Sequence of chain 1.C:
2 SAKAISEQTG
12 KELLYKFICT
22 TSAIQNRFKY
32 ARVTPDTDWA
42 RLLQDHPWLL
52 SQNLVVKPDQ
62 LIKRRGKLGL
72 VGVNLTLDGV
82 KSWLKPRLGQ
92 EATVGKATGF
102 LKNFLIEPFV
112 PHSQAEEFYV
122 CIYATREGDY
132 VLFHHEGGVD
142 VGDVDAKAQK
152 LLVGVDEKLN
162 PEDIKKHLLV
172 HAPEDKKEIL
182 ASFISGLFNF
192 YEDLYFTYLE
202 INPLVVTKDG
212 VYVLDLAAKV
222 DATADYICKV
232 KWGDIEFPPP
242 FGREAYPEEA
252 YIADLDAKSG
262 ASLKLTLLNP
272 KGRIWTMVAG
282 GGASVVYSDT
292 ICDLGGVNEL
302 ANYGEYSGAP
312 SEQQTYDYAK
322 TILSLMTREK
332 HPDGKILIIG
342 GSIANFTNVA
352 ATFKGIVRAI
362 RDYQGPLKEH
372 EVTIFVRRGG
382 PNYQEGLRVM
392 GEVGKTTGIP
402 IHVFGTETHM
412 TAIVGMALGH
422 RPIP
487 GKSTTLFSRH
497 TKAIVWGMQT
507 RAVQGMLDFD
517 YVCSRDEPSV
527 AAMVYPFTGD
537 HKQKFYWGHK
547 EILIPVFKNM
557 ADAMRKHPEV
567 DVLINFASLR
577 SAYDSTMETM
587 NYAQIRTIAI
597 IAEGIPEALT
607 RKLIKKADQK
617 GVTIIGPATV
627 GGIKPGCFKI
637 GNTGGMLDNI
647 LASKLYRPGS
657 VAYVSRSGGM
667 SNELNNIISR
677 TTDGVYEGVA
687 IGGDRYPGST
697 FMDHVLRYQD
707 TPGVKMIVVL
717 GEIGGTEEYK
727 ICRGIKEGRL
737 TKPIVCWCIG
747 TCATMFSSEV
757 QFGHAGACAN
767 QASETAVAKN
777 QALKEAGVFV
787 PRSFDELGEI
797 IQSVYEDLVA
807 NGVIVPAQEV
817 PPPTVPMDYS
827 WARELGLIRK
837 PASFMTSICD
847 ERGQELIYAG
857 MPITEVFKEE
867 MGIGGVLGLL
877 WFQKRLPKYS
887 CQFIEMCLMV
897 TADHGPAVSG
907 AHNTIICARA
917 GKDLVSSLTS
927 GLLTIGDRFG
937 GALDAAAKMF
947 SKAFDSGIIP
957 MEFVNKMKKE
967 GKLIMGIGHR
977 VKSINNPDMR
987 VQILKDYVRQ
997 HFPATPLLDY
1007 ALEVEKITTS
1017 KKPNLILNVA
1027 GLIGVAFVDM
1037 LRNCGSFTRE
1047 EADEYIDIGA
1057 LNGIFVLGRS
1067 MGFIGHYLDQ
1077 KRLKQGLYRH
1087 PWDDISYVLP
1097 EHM

Binding-site contacts:
Ligand atom O5 contacts residue ARG976 of chain 1.C at 4.4 Å.
Ligand atom O5 contacts residue ACO1 of chain 1.L at 3.5 Å (h-bond).
Ligand atom O4 contacts residue VAL904 of chain 1.C at 4.4 Å.
Ligand atom O1 contacts residue ARG1065 of chain 1.C at 2.6 Å (salt-bridge).
Ligand atom O1 contacts residue PHE1061 of chain 1.C at 4.5 Å.
Ligand atom O4 contacts residue ARG1085 of chain 1.D at 4.2 Å.
Ligand atom O2 contacts residue PHE1061 of chain 1.C at 3.9 Å.
Ligand atom O4 contacts residue ARG976 of chain 1.C at 4.4 Å.
Ligand atom O3 contacts residue PHE935 of chain 1.C at 4.0 Å.
Ligand atom C4 contacts residue ACO1 of chain 1.L at 4.3 Å.
Ligand atom C1 contacts residue HIS900 of chain 1.C at 3.5 Å.
Ligand atom O2 contacts residue HIS900 of chain 1.C at 3.8 Å.
Ligand atom C3 contacts residue ACO1 of chain 1.L at 3.9 Å.
Ligand atom O2 contacts residue ARG986 of chain 1.C at 4.4 Å.
Ligand atom O2 contacts residue ARG1065 of chain 1.C at 2.7 Å (salt-bridge).
Ligand atom O2 contacts residue ACO1 of chain 1.L at 4.3 Å.
Ligand atom O1 contacts residue PHE935 of chain 1.C at 3.4 Å.
Ligand atom O1 contacts residue VAL904 of chain 1.C at 3.6 Å.
Ligand atom C2 contacts residue HIS900 of chain 1.C at 3.5 Å.
Ligand atom O3 contacts residue ACO1 of chain 1.L at 3.5 Å.
Ligand atom C1 contacts residue PHE935 of chain 1.C at 4.4 Å (hydrophobic).
Ligand atom C2 contacts residue ACO1 of chain 1.L at 4.3 Å.
Ligand atom C1 contacts residue ARG1065 of chain 1.C at 3.4 Å.
Ligand atom O1 contacts residue HIS900 of chain 1.C at 3.6 Å.

The protein below binds the small molecule below.
Small molecule (SMILES): O=C([O-])CC(=O)C(=O)O

Sequence of chain 1.D:
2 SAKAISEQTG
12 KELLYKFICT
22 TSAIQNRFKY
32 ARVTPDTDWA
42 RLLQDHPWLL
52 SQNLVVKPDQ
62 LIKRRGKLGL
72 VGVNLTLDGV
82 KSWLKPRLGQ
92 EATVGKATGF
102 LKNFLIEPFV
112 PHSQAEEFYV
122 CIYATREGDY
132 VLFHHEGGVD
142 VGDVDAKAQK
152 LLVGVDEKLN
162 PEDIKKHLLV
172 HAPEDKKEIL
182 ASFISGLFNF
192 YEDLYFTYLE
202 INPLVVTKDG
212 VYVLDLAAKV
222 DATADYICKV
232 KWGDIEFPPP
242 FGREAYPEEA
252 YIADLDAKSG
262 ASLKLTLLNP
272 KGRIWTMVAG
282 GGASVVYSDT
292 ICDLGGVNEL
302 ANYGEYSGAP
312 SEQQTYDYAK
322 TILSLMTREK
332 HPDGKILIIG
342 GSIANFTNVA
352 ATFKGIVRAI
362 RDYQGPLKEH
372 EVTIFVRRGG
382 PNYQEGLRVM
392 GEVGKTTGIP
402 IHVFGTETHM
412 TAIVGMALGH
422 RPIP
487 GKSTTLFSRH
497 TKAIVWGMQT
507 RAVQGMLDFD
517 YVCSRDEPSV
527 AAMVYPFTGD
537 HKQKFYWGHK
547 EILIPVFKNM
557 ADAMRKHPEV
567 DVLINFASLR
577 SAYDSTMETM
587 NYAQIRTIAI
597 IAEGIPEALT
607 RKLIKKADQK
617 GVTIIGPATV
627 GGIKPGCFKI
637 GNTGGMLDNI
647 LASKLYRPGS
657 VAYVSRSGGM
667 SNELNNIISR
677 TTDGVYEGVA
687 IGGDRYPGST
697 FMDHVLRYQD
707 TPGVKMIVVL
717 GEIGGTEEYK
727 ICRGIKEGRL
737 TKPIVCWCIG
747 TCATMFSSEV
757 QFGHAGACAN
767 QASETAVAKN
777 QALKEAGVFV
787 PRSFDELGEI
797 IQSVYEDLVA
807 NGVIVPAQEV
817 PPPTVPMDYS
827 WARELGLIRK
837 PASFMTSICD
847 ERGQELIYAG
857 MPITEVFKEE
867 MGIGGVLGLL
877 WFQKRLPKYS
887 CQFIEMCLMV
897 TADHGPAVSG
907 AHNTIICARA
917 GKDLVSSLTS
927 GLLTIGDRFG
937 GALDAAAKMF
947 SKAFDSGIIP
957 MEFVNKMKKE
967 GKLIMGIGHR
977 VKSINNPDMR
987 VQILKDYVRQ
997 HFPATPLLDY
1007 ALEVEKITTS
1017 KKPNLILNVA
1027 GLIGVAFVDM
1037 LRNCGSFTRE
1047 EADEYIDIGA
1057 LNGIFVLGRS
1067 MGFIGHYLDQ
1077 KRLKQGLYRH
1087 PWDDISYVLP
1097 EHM